Binding-site contacts:
Ligand atom O3 contacts residue GLU243 of chain 1.A at 4.1 Å.
Ligand atom C5 contacts residue GLU243 of chain 1.A at 4.2 Å.
Ligand atom C4 contacts residue TRS1 of chain 1.J at 3.9 Å.
Ligand atom C2 contacts residue GLY172 of chain 1.A at 4.0 Å.
Ligand atom O3 contacts residue HIS62 of chain 1.A at 3.2 Å (h-bond).
Ligand atom C2 contacts residue TRP291 of chain 1.A at 3.7 Å (hydrophobic).
Ligand atom O5 contacts residue PHE63 of chain 1.A at 3.4 Å.
Ligand atom C3 contacts residue GLU243 of chain 1.A at 3.8 Å.
Ligand atom C5 contacts residue TRP291 of chain 1.A at 3.4 Å (hydrophobic).
Ligand atom C4 contacts residue GLU243 of chain 1.A at 3.7 Å.
Ligand atom C5 contacts residue TRP171 of chain 1.A at 3.6 Å (hydrophobic).
Ligand atom C3 contacts residue GLY172 of chain 1.A at 4.0 Å.
Ligand atom O3 contacts residue TRP100 of chain 1.A at 3.7 Å.
Ligand atom O3 contacts residue GLY172 of chain 1.A at 3.1 Å.
Ligand atom C5 contacts residue PHE63 of chain 1.A at 3.6 Å (hydrophobic).
Ligand atom O4 contacts residue TRS1 of chain 1.J at 2.8 Å (h-bond).
Ligand atom C2 contacts residue ASP58 of chain 1.A at 3.5 Å.
Ligand atom C4 contacts residue TRP291 of chain 1.A at 3.8 Å (hydrophobic).
Ligand atom C3 contacts residue HIS62 of chain 1.A at 3.9 Å.
Ligand atom O3 contacts residue ILE170 of chain 1.A at 3.9 Å.
Ligand atom O5 contacts residue TRP171 of chain 1.A at 3.9 Å.
Ligand atom O4 contacts residue GLU243 of chain 1.A at 2.7 Å (salt-bridge).
Ligand atom O3 contacts residue GLY173 of chain 1.A at 3.2 Å (h-bond).
Ligand atom O1 contacts residue TRP291 of chain 1.A at 3.2 Å (h-bond).
Ligand atom O2 contacts residue ASP58 of chain 1.A at 2.7 Å (salt-bridge).
Ligand atom O5 contacts residue ASP58 of chain 1.A at 3.9 Å.
Ligand atom O2 contacts residue GLY172 of chain 1.A at 3.1 Å (h-bond).
Ligand atom O3 contacts residue PHE63 of chain 1.A at 3.8 Å.
Ligand atom C1 contacts residue TRP291 of chain 1.A at 3.5 Å (hydrophobic).
Ligand atom C1 contacts residue ASP58 of chain 1.A at 3.5 Å.
Ligand atom C3 contacts residue ASN57 of chain 1.A at 3.9 Å.
Ligand atom C5 contacts residue THR292 of chain 1.A at 4.0 Å.
Ligand atom C5 contacts residue ASP58 of chain 1.A at 3.9 Å.
Ligand atom O2 contacts residue GLU56 of chain 1.A at 3.8 Å.
Ligand atom C5 contacts residue TRS1 of chain 1.J at 4.0 Å.
Ligand atom O4 contacts residue ASN57 of chain 1.A at 4.0 Å.
Ligand atom O5 contacts residue TRP291 of chain 1.A at 3.1 Å (h-bond).
Ligand atom O4 contacts residue TRP100 of chain 1.A at 3.9 Å.
Ligand atom O2 contacts residue TRP171 of chain 1.A at 3.2 Å.
Ligand atom O4 contacts residue ASP58 of chain 1.A at 3.5 Å (salt-bridge).

Sequence of chain 1.A:
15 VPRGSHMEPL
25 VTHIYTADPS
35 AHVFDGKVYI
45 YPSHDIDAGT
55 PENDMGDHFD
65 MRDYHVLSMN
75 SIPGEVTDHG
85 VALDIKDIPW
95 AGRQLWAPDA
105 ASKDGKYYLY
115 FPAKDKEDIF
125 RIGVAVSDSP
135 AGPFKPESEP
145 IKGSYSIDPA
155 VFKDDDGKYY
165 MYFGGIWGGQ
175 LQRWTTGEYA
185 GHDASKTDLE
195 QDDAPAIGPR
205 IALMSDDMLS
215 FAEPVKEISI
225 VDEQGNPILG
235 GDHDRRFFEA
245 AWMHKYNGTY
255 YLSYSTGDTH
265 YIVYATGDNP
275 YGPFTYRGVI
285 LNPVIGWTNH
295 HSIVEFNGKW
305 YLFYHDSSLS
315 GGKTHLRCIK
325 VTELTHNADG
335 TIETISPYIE

The protein below binds the small molecule below.
Small molecule (SMILES): O[C@@H]1[C@@H](O)[C@H](O[C@@H]2CO[C@@H](O)[C@H](O)[C@H]2O)OC[C@H]1O